A protein and the small-molecule ligand that binds it are described below.
Small molecule (SMILES): OC[C@H]1O[C@@H](O[C@@H]2[C@@H](O)[C@H](O[C@@H]3[C@@H](O)[C@H](O[C@@H]4[C@@H](O)[C@H](O)O[C@H](CO)[C@H]4O)O[C@H](CO)[C@H]3O)O[C@H](CO)[C@H]2O)[C@H](O)[C@@H](O)[C@@H]1O

Sequence of chain 1.A:
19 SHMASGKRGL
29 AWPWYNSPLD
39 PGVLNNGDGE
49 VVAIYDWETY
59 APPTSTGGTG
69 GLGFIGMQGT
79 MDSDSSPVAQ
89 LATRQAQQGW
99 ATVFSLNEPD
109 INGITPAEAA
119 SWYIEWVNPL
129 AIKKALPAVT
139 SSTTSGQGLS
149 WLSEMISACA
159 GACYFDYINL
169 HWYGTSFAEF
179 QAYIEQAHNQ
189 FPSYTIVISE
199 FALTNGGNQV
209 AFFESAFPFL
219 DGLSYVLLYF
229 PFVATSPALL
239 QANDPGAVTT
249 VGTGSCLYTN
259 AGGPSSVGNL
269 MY

Binding-site contacts:
Ligand atom O5 contacts residue TYR58 of chain 1.A at 3.8 Å.
Ligand atom C2 contacts residue TRP32 of chain 1.A at 3.7 Å (hydrophobic).
Ligand atom C1 contacts residue TRP55 of chain 1.A at 3.9 Å (hydrophobic).
Ligand atom C6 contacts residue PRO31 of chain 1.A at 3.9 Å (hydrophobic).
Ligand atom C6 contacts residue PRO61 of chain 1.A at 3.8 Å (hydrophobic).
Ligand atom C2 contacts residue SER83 of chain 1.A at 3.7 Å.
Ligand atom C5 contacts residue ASP242 of chain 1.A at 4.0 Å.
Ligand atom O3 contacts residue SER83 of chain 1.A at 4.0 Å.
Ligand atom O4 contacts residue TRP32 of chain 1.A at 3.5 Å.
Ligand atom O2 contacts residue TYR58 of chain 1.A at 2.7 Å (h-bond).
Ligand atom O3 contacts residue GLU56 of chain 1.A at 3.2 Å (salt-bridge).
Ligand atom O5 contacts residue TRP32 of chain 1.A at 4.1 Å.
Ligand atom O4 contacts residue TYR58 of chain 1.A at 4.1 Å.
Ligand atom O2 contacts residue SER83 of chain 1.A at 3.4 Å.
Ligand atom O2 contacts residue GLU56 of chain 1.A at 2.7 Å (salt-bridge).
Ligand atom O6 contacts residue ASP242 of chain 1.A at 2.6 Å (salt-bridge).
Ligand atom C1 contacts residue TYR58 of chain 1.A at 3.5 Å (hydrophobic).
Ligand atom C1 contacts residue GLU56 of chain 1.A at 3.9 Å.
Ligand atom C1 contacts residue TRP32 of chain 1.A at 3.8 Å (hydrophobic).
Ligand atom O5 contacts residue ASP242 of chain 1.A at 3.4 Å (salt-bridge).
Ligand atom C6 contacts residue ASP242 of chain 1.A at 3.5 Å.
Ligand atom C3 contacts residue TRP32 of chain 1.A at 3.6 Å (hydrophobic).
Ligand atom C6 contacts residue TYR33 of chain 1.A at 3.4 Å (hydrophobic).
Ligand atom C3 contacts residue TYR58 of chain 1.A at 3.9 Å (hydrophobic).
Ligand atom O4 contacts residue PRO31 of chain 1.A at 3.5 Å.
Ligand atom C5 contacts residue TRP55 of chain 1.A at 3.9 Å (hydrophobic).
Ligand atom O3 contacts residue TRP55 of chain 1.A at 3.7 Å.
Ligand atom O4 contacts residue TRP55 of chain 1.A at 3.7 Å.
Ligand atom O2 contacts residue TRP32 of chain 1.A at 3.1 Å.
Ligand atom C2 contacts residue TYR58 of chain 1.A at 3.9 Å (hydrophobic).
Ligand atom C3 contacts residue GLU56 of chain 1.A at 3.8 Å.
Ligand atom C3 contacts residue TRP55 of chain 1.A at 3.6 Å (hydrophobic).
Ligand atom O6 contacts residue TYR33 of chain 1.A at 2.9 Å (h-bond).
Ligand atom C6 contacts residue TRP32 of chain 1.A at 3.7 Å (hydrophobic).
Ligand atom C5 contacts residue TYR58 of chain 1.A at 3.7 Å (hydrophobic).
Ligand atom C2 contacts residue GLU56 of chain 1.A at 3.1 Å.
Ligand atom C5 contacts residue TRP32 of chain 1.A at 3.7 Å (hydrophobic).
Ligand atom O2 contacts residue TRP55 of chain 1.A at 3.8 Å.
Ligand atom C4 contacts residue TRP55 of chain 1.A at 4.1 Å (hydrophobic).
Ligand atom C6 contacts residue PHE230 of chain 1.A at 4.1 Å (hydrophobic).